Binding-site contacts:
Ligand atom C7 contacts residue ASP352 of chain 1.A at 4.2 Å.
Ligand atom O7 contacts residue ASP352 of chain 1.A at 4.2 Å.
Ligand atom O7 contacts residue PRO353 of chain 1.A at 4.1 Å.
Ligand atom C4 contacts residue ASN294 of chain 1.A at 4.2 Å.
Ligand atom C2 contacts residue ASN294 of chain 1.A at 2.5 Å.
Ligand atom C3 contacts residue ASN294 of chain 1.A at 3.6 Å.
Ligand atom C5 contacts residue ASN294 of chain 1.A at 3.5 Å.
Ligand atom C8 contacts residue ASP352 of chain 1.A at 3.7 Å.
Ligand atom O7 contacts residue ASN294 of chain 1.A at 3.8 Å.
Ligand atom C8 contacts residue PRO353 of chain 1.A at 4.4 Å (hydrophobic).
Ligand atom O5 contacts residue ASN294 of chain 1.A at 2.5 Å (h-bond).
Ligand atom N2 contacts residue ASN294 of chain 1.A at 2.5 Å (h-bond).
Ligand atom C1 contacts residue ASN294 of chain 1.A at 1.4 Å.
Ligand atom C7 contacts residue ASN294 of chain 1.A at 3.4 Å.

Sequence of chain 1.A:
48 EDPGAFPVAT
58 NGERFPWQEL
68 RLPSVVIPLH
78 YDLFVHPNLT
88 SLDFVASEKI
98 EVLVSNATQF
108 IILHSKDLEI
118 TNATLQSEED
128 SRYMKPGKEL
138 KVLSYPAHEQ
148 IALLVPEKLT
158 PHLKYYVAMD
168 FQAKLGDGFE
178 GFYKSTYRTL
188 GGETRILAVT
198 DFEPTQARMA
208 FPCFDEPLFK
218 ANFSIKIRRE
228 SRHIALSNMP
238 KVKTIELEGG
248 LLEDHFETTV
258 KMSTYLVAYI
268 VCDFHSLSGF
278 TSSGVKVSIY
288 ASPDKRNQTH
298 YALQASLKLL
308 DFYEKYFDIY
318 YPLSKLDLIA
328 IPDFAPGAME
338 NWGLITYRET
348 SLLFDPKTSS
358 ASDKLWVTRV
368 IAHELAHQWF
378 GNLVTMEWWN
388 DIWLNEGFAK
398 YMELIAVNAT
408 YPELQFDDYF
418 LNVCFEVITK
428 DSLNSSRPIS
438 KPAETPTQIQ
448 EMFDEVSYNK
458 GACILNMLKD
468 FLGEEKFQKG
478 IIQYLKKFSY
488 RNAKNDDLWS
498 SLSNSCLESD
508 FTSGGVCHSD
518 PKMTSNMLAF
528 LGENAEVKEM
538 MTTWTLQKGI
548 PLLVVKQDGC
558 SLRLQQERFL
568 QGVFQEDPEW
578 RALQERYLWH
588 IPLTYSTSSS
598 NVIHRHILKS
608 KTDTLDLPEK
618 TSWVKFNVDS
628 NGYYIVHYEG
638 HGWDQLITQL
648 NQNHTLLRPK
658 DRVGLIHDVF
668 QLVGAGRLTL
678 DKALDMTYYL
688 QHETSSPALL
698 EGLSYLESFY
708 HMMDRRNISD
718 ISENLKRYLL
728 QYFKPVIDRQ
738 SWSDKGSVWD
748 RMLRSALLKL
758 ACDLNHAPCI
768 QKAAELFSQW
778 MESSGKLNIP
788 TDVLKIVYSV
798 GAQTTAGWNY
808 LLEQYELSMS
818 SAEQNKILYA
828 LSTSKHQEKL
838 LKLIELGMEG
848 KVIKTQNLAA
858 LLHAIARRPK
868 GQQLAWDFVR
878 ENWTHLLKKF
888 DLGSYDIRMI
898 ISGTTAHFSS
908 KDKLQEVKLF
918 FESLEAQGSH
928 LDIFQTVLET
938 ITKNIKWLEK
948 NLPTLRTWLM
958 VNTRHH

The protein below binds the small molecule below.
Small molecule (SMILES): CC(=O)N[C@@H]1[C@@H](O)[C@H](O)[C@@H](CO)O[C@H]1O